Binding-site contacts:
Ligand atom C contacts residue LYS166 of chain 2.B at 4.0 Å.
Ligand atom CA contacts residue CYS84 of chain 2.B at 1.6 Å (hydrophobic).
Ligand atom O contacts residue HIS248 of chain 2.B at 2.7 Å.
Ligand atom OXT contacts residue TYR126 of chain 2.B at 3.5 Å.
Ligand atom C contacts residue PHE162 of chain 2.B at 4.2 Å (hydrophobic).
Ligand atom OXT contacts residue PHE162 of chain 2.B at 4.4 Å.
Ligand atom CA contacts residue PHE162 of chain 2.B at 4.2 Å (hydrophobic).
Ligand atom C contacts residue HIS248 of chain 2.B at 3.8 Å.
Ligand atom O contacts residue CYS84 of chain 2.B at 4.0 Å.
Ligand atom OXT contacts residue CYS84 of chain 2.B at 3.1 Å (h-bond).
Ligand atom OXT contacts residue MET163 of chain 2.B at 3.5 Å (h-bond).
Ligand atom CA contacts residue GLN85 of chain 2.B at 4.1 Å.
Ligand atom O contacts residue LYS166 of chain 2.B at 3.8 Å.
Ligand atom O contacts residue TYR126 of chain 2.B at 2.6 Å (h-bond).
Ligand atom C contacts residue CYS84 of chain 2.B at 2.9 Å (hydrophobic).
Ligand atom C contacts residue MET163 of chain 2.B at 4.4 Å (hydrophobic).
Ligand atom OXT contacts residue LYS166 of chain 2.B at 3.3 Å.
Ligand atom C contacts residue TYR126 of chain 2.B at 3.5 Å (hydrophobic).

This small molecule binds to this protein.
Small molecule (SMILES): O=C(O)CO

Sequence of chain 2.B:
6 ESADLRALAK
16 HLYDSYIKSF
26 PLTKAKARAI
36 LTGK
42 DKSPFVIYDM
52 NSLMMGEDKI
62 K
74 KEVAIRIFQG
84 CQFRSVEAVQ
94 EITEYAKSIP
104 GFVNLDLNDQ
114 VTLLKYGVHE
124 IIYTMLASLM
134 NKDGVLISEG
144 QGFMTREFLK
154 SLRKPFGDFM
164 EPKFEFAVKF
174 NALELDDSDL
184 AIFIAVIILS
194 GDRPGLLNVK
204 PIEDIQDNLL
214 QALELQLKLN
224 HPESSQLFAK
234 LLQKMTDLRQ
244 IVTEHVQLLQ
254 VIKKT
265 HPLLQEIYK